Sequence of chain 1.GA:
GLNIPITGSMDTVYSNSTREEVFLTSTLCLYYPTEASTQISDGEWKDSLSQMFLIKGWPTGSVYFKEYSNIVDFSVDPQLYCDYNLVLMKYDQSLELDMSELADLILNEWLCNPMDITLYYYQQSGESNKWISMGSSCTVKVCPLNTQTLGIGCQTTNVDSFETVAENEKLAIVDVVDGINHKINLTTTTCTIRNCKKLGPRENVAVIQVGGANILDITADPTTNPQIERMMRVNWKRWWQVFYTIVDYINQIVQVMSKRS

A protein and the small-molecule ligand that binds it are described below.
Small molecule (SMILES): CC(=O)N[C@@H]1[C@@H](O)[C@H](O)[C@@H](CO)O[C@H]1O

Binding-site contacts:
Ligand atom O6 contacts residue ASN69 of chain 1.GA at 4.5 Å.
Ligand atom C7 contacts residue ASN69 of chain 1.GA at 3.4 Å.
Ligand atom C2 contacts residue ASN69 of chain 1.GA at 2.5 Å.
Ligand atom C1 contacts residue ASN69 of chain 1.GA at 1.4 Å.
Ligand atom O5 contacts residue ASN69 of chain 1.GA at 2.3 Å (h-bond).
Ligand atom C5 contacts residue ASN69 of chain 1.GA at 3.6 Å.
Ligand atom N2 contacts residue ASN69 of chain 1.GA at 2.8 Å (h-bond).
Ligand atom C8 contacts residue ASN69 of chain 1.GA at 3.7 Å.
Ligand atom C3 contacts residue ASN69 of chain 1.GA at 3.8 Å.
Ligand atom O7 contacts residue ASN69 of chain 1.GA at 3.7 Å.
Ligand atom C4 contacts residue ASN69 of chain 1.GA at 4.2 Å.